Sequence of chain 1.B:
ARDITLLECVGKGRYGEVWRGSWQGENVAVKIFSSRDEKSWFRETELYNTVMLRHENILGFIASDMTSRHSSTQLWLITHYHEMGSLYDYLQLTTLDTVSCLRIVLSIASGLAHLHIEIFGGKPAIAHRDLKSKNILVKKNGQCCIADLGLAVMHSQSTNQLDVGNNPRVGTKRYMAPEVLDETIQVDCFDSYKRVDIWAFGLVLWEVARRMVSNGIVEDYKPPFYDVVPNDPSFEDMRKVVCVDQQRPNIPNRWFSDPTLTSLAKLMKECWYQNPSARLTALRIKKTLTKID

Binding-site contacts:
Ligand atom N3 contacts residue GLY127 of chain 1.B at 4.4 Å.
Ligand atom N3 contacts residue PRO132 of chain 1.B at 3.8 Å.
Ligand atom N4 contacts residue PRO132 of chain 1.B at 3.6 Å.
Ligand atom C2 contacts residue HUH1 of chain 1.Z at 3.9 Å.
Ligand atom C2 contacts residue ILE125 of chain 1.B at 4.2 Å (hydrophobic).
Ligand atom N4 contacts residue HUH1 of chain 1.Z at 3.4 Å (h-bond).
Ligand atom C1 contacts residue HUH1 of chain 1.Z at 3.9 Å.
Ligand atom N4 contacts residue GLU124 of chain 1.B at 2.8 Å (salt-bridge).
Ligand atom C2 contacts residue GLY130 of chain 1.B at 3.8 Å.
Ligand atom N3 contacts residue LYS131 of chain 1.B at 3.6 Å (salt-bridge).
Ligand atom N3 contacts residue GLY130 of chain 1.B at 4.0 Å.
Ligand atom N5 contacts residue LYS131 of chain 1.B at 4.1 Å.
Ligand atom N4 contacts residue SER166 of chain 1.B at 4.4 Å.
Ligand atom C1 contacts residue PRO132 of chain 1.B at 3.6 Å (hydrophobic).
Ligand atom N4 contacts residue LYS131 of chain 1.B at 3.7 Å.
Ligand atom N3 contacts residue HUH1 of chain 1.Z at 3.6 Å (h-bond).
Ligand atom N4 contacts residue ILE125 of chain 1.B at 4.1 Å.
Ligand atom N3 contacts residue GLU124 of chain 1.B at 3.8 Å.
Ligand atom N3 contacts residue ILE125 of chain 1.B at 3.3 Å (h-bond).
Ligand atom N5 contacts residue HUH1 of chain 1.Z at 3.4 Å (h-bond).
Ligand atom C1 contacts residue SER164 of chain 1.B at 3.8 Å.
Ligand atom C2 contacts residue PRO132 of chain 1.B at 3.8 Å (hydrophobic).
Ligand atom N5 contacts residue GLU124 of chain 1.B at 3.7 Å.
Ligand atom C1 contacts residue LYS131 of chain 1.B at 4.1 Å.
Ligand atom N5 contacts residue SER164 of chain 1.B at 2.7 Å (h-bond).
Ligand atom N4 contacts residue SER164 of chain 1.B at 3.4 Å (h-bond).
Ligand atom C2 contacts residue LYS131 of chain 1.B at 3.6 Å.
Ligand atom N5 contacts residue PRO132 of chain 1.B at 3.5 Å.

A protein and the small-molecule ligand that binds it are described below.
Small molecule (SMILES): c1c[nH]nn1